Binding-site contacts:
Ligand atom O5 contacts residue ASN121 of chain 5.A at 2.4 Å (h-bond).
Ligand atom C7 contacts residue ASN120 of chain 5.A at 4.1 Å.
Ligand atom O7 contacts residue ASN121 of chain 5.A at 3.7 Å.
Ligand atom C3 contacts residue ASN121 of chain 5.A at 3.9 Å.
Ligand atom C4 contacts residue ASN121 of chain 5.A at 4.2 Å.
Ligand atom C7 contacts residue ASN121 of chain 5.A at 3.5 Å.
Ligand atom N2 contacts residue ASN121 of chain 5.A at 2.9 Å (h-bond).
Ligand atom C2 contacts residue ASN121 of chain 5.A at 2.5 Å.
Ligand atom C1 contacts residue ASN121 of chain 5.A at 1.5 Å.
Ligand atom O7 contacts residue ASN120 of chain 5.A at 4.0 Å.
Ligand atom C8 contacts residue ASN120 of chain 5.A at 3.3 Å.
Ligand atom C5 contacts residue ASN121 of chain 5.A at 3.7 Å.

Sequence of chain 5.A:
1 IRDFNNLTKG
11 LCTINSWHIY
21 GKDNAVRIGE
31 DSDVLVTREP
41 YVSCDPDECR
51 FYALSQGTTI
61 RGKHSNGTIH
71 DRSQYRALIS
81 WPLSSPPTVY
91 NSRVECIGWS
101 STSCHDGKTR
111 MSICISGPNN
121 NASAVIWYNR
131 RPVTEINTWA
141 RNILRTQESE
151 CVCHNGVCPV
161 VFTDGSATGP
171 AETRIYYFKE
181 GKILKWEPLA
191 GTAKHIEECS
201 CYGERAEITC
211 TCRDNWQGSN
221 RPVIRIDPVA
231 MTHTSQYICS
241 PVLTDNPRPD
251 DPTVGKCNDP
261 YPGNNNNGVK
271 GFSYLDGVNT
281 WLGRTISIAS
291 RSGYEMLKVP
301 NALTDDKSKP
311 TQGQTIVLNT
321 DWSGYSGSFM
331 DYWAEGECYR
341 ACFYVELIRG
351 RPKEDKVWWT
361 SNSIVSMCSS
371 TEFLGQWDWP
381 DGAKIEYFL

The small molecule below binds the protein below.
Small molecule (SMILES): CC(=O)N[C@H]1[C@H](O[C@H]2[C@H](O)[C@@H](NC(C)=O)CO[C@@H]2CO)O[C@H](CO)[C@@H](O[C@@H]2O[C@H](CO)[C@@H](O)[C@H](O[C@H]3O[C@H](CO)[C@@H](O)[C@H](O)[C@@H]3O[C@H]3O[C@H](CO)[C@@H](O)[C@H](O)[C@@H]3O[C@H]3O[C@H](CO)[C@@H](O)[C@H](O)[C@@H]3O)[C@@H]2O)[C@@H]1O